Binding-site contacts:
Ligand atom C11 contacts residue ILE187 of chain 1.B at 3.6 Å (hydrophobic).
Ligand atom C5 contacts residue MET186 of chain 1.B at 3.7 Å (hydrophobic).
Ligand atom C10 contacts residue PHE144 of chain 1.B at 3.9 Å (hydrophobic).
Ligand atom C16 contacts residue MET248 of chain 1.B at 3.4 Å (hydrophobic).
Ligand atom C13 contacts residue LEU151 of chain 1.B at 3.5 Å (hydrophobic).
Ligand atom C contacts residue ILE187 of chain 1.B at 3.8 Å (hydrophobic).
Ligand atom N1 contacts residue HIS183 of chain 1.B at 3.0 Å (h-bond).
Ligand atom CL contacts residue MET244 of chain 1.B at 3.2 Å.
Ligand atom C5 contacts residue HIS183 of chain 1.B at 3.4 Å.
Ligand atom N contacts residue PRO182 of chain 1.B at 3.2 Å (h-bond).
Ligand atom C9 contacts residue PHE144 of chain 1.B at 3.4 Å (hydrophobic).
Ligand atom C8 contacts residue ASN141 of chain 1.B at 3.6 Å.
Ligand atom C1 contacts residue VAL185 of chain 1.B at 3.5 Å (hydrophobic).
Ligand atom C7 contacts residue MET186 of chain 1.B at 3.9 Å (hydrophobic).
Ligand atom C12 contacts residue ILE187 of chain 1.B at 3.9 Å (hydrophobic).
Ligand atom C3 contacts residue PRO182 of chain 1.B at 3.8 Å (hydrophobic).
Ligand atom N contacts residue ASN141 of chain 1.B at 3.7 Å.
Ligand atom C15 contacts residue TYR159 of chain 1.B at 3.9 Å (hydrophobic).
Ligand atom C9 contacts residue LEU147 of chain 1.B at 3.6 Å (hydrophobic).
Ligand atom C2 contacts residue PHE144 of chain 1.B at 3.4 Å (hydrophobic).
Ligand atom C5 contacts residue VAL185 of chain 1.B at 3.4 Å (hydrophobic).
Ligand atom N1 contacts residue MET186 of chain 1.B at 3.4 Å.
Ligand atom CL contacts residue VAL185 of chain 1.B at 3.6 Å.
Ligand atom C8 contacts residue MET186 of chain 1.B at 3.8 Å (hydrophobic).
Ligand atom C6 contacts residue HIS183 of chain 1.B at 3.5 Å.
Ligand atom C4 contacts residue PRO182 of chain 1.B at 3.7 Å (hydrophobic).
Ligand atom C6 contacts residue MET186 of chain 1.B at 3.4 Å (hydrophobic).
Ligand atom C5 contacts residue ASN141 of chain 1.B at 3.9 Å.
Ligand atom N contacts residue VAL185 of chain 1.B at 2.8 Å (h-bond).
Ligand atom C1 contacts residue PRO182 of chain 1.B at 3.4 Å (hydrophobic).
Ligand atom C17 contacts residue MET248 of chain 1.B at 3.5 Å (hydrophobic).
Ligand atom C14 contacts residue TYR159 of chain 1.B at 3.4 Å (hydrophobic).
Ligand atom C14 contacts residue LEU151 of chain 1.B at 3.5 Å (hydrophobic).
Ligand atom C4 contacts residue ASN141 of chain 1.B at 3.6 Å.
Ligand atom C7 contacts residue HIS183 of chain 1.B at 3.6 Å.
Ligand atom C13 contacts residue ILE187 of chain 1.B at 3.5 Å (hydrophobic).
Ligand atom C4 contacts residue VAL185 of chain 1.B at 3.6 Å (hydrophobic).
Ligand atom C3 contacts residue PHE144 of chain 1.B at 3.6 Å (hydrophobic).
Ligand atom C5 contacts residue PRO182 of chain 1.B at 3.6 Å (hydrophobic).
Ligand atom C15 contacts residue ILE156 of chain 1.B at 3.9 Å (hydrophobic).

Sequence of chain 1.B:
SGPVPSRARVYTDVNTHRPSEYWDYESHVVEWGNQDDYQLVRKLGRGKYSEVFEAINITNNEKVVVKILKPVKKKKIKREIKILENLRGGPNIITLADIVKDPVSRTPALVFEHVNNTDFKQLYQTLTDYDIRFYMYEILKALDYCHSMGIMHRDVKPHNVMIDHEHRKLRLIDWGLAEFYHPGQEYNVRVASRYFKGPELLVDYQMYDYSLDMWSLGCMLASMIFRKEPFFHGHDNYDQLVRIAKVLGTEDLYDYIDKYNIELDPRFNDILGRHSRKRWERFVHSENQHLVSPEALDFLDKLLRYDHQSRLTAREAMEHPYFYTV

This protein binds this small molecule.
Small molecule (SMILES): Clc1cc(C[NH2+]CCc2c[nH]cn2)ccc1-c1ccccc1